The protein below binds the small molecule below.
Small molecule (SMILES): OC[C@H]1O[C@@H](O[C@H]2[C@H](O)[C@@H](O)[C@H](O)O[C@@H]2CO)[C@H](O)[C@@H](O)[C@H]1O

Sequence of chain 1.A:
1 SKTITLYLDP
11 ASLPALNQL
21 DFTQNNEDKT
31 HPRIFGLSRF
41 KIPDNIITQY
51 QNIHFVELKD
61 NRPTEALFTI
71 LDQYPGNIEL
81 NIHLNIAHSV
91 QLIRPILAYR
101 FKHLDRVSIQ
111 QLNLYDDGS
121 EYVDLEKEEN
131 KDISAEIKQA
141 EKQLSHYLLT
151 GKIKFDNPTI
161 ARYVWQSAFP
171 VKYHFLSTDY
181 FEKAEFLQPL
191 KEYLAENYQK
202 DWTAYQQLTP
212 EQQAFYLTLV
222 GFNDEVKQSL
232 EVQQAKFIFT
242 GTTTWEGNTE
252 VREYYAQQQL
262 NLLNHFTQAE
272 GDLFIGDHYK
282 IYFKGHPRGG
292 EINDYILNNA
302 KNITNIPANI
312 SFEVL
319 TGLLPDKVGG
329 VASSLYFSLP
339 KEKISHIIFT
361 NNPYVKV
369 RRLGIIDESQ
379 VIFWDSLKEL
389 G

Binding-site contacts:
Ligand atom O4 contacts residue ASN61 of chain 1.A at 4.3 Å.
Ligand atom C4 contacts residue ASP117 of chain 1.A at 3.5 Å.
Ligand atom C6 contacts residue TRP246 of chain 1.A at 3.9 Å (hydrophobic).
Ligand atom C3 contacts residue TRP246 of chain 1.A at 4.2 Å (hydrophobic).
Ligand atom O2 contacts residue MSE120 of chain 1.A at 4.2 Å.
Ligand atom C1 contacts residue TRP246 of chain 1.A at 4.0 Å (hydrophobic).
Ligand atom C5 contacts residue ARG39 of chain 1.A at 4.2 Å.
Ligand atom O4 contacts residue PRO10 of chain 1.A at 3.6 Å.
Ligand atom O6 contacts residue PRO10 of chain 1.A at 3.3 Å (h-bond).
Ligand atom C5 contacts residue TRP246 of chain 1.A at 4.3 Å (hydrophobic).
Ligand atom O3 contacts residue ASP117 of chain 1.A at 2.4 Å (salt-bridge).
Ligand atom C3 contacts residue HIS88 of chain 1.A at 3.9 Å.
Ligand atom C4 contacts residue CSF1 of chain 1.C at 3.5 Å.
Ligand atom O4 contacts residue ALA11 of chain 1.A at 4.1 Å.
Ligand atom C6 contacts residue ARG39 of chain 1.A at 3.9 Å.
Ligand atom O3 contacts residue MSE120 of chain 1.A at 3.1 Å.
Ligand atom C3 contacts residue ASP117 of chain 1.A at 3.6 Å.
Ligand atom C4 contacts residue ALA11 of chain 1.A at 4.0 Å (hydrophobic).
Ligand atom O5 contacts residue TRP246 of chain 1.A at 3.7 Å.
Ligand atom C4 contacts residue TRP246 of chain 1.A at 3.8 Å (hydrophobic).
Ligand atom O1 contacts residue TRP246 of chain 1.A at 3.9 Å.
Ligand atom O6 contacts residue ARG39 of chain 1.A at 3.5 Å (salt-bridge).
Ligand atom O2 contacts residue ARG289 of chain 1.A at 3.3 Å (salt-bridge).
Ligand atom C3 contacts residue CSF1 of chain 1.C at 3.1 Å.
Ligand atom O4 contacts residue ASP117 of chain 1.A at 3.7 Å.
Ligand atom O6 contacts residue TRP246 of chain 1.A at 4.2 Å.
Ligand atom C6 contacts residue PRO10 of chain 1.A at 3.3 Å (hydrophobic).
Ligand atom C2 contacts residue HIS88 of chain 1.A at 4.0 Å.
Ligand atom C2 contacts residue TRP246 of chain 1.A at 3.9 Å (hydrophobic).
Ligand atom C4 contacts residue HIS88 of chain 1.A at 3.9 Å.
Ligand atom C6 contacts residue ALA11 of chain 1.A at 3.9 Å (hydrophobic).
Ligand atom O4 contacts residue HIS88 of chain 1.A at 2.9 Å.
Ligand atom C5 contacts residue CSF1 of chain 1.C at 4.2 Å.
Ligand atom O6 contacts residue ARG289 of chain 1.A at 3.1 Å (salt-bridge).
Ligand atom O3 contacts residue TRP246 of chain 1.A at 4.0 Å.
Ligand atom O3 contacts residue CSF1 of chain 1.C at 3.2 Å.
Ligand atom O3 contacts residue HIS88 of chain 1.A at 3.2 Å.
Ligand atom O3 contacts residue ARG289 of chain 1.A at 3.4 Å (salt-bridge).
Ligand atom C5 contacts residue TRP246 of chain 1.A at 4.2 Å (hydrophobic).
Ligand atom C2 contacts residue ARG289 of chain 1.A at 4.0 Å.